The protein below binds the small molecule below.
Small molecule (SMILES): CC(=O)N[C@@H]1[C@@H](O)[C@H](O)[C@@H](CO)O[C@H]1O

Binding-site contacts:
Ligand atom N2 contacts residue THR604 of chain 1.A at 4.4 Å.
Ligand atom C8 contacts residue ASN603 of chain 1.A at 4.2 Å.
Ligand atom C7 contacts residue ASN603 of chain 1.A at 3.3 Å.
Ligand atom C5 contacts residue THR604 of chain 1.A at 4.4 Å.
Ligand atom O6 contacts residue ASN603 of chain 1.A at 4.5 Å.
Ligand atom N2 contacts residue ASN603 of chain 1.A at 2.9 Å (h-bond).
Ligand atom C1 contacts residue ASN603 of chain 1.A at 1.4 Å.
Ligand atom C2 contacts residue THR604 of chain 1.A at 4.4 Å.
Ligand atom O7 contacts residue ASN603 of chain 1.A at 3.4 Å (h-bond).
Ligand atom O5 contacts residue ASN603 of chain 1.A at 2.5 Å (h-bond).
Ligand atom O5 contacts residue THR604 of chain 1.A at 4.2 Å.
Ligand atom C2 contacts residue ASN603 of chain 1.A at 2.5 Å.
Ligand atom C3 contacts residue ASN603 of chain 1.A at 3.8 Å.
Ligand atom C4 contacts residue ASN603 of chain 1.A at 4.3 Å.
Ligand atom C5 contacts residue ASN603 of chain 1.A at 3.7 Å.
Ligand atom C1 contacts residue THR604 of chain 1.A at 3.5 Å.

Sequence of chain 1.A:
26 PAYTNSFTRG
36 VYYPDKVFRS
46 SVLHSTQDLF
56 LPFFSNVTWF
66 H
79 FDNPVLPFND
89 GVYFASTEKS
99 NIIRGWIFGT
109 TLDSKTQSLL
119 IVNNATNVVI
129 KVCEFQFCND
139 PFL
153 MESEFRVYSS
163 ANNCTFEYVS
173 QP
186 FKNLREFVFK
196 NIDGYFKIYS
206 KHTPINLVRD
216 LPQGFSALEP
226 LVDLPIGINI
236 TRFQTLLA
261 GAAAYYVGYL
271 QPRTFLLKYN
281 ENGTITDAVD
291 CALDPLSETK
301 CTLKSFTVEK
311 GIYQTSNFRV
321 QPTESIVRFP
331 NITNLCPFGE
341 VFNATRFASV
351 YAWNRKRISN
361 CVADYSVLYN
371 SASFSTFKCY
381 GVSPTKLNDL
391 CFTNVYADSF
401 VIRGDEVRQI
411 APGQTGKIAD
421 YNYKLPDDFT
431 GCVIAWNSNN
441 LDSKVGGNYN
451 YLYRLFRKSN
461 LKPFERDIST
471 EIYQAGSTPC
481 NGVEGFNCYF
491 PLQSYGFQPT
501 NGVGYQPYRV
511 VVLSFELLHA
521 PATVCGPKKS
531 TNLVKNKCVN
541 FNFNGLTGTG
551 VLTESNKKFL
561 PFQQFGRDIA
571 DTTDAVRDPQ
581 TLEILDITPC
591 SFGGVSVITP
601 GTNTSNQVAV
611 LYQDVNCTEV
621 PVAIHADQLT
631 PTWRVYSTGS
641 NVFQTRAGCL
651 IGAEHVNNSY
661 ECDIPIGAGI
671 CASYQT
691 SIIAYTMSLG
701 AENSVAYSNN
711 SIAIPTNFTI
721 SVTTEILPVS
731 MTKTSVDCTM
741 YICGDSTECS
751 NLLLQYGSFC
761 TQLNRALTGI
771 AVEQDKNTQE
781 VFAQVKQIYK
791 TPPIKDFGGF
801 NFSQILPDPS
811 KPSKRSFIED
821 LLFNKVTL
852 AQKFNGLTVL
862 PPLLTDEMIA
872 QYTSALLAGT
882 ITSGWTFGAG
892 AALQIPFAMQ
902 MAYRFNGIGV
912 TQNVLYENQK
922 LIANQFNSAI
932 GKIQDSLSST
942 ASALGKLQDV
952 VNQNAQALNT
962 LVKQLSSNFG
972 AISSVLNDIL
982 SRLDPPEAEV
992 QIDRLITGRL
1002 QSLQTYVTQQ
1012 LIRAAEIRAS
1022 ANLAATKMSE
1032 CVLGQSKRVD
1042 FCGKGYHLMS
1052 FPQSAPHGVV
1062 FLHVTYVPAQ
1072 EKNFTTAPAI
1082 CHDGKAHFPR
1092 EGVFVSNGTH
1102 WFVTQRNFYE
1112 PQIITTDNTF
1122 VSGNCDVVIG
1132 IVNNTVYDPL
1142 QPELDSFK